Binding-site contacts:
Ligand atom C4 contacts residue ASP180 of chain 1.A at 3.8 Å.
Ligand atom N6 contacts residue THR179 of chain 1.A at 3.6 Å.
Ligand atom O32 contacts residue SER117 of chain 1.A at 3.7 Å.
Ligand atom C5 contacts residue THR179 of chain 1.A at 3.5 Å.
Ligand atom C13 contacts residue GLY46 of chain 1.A at 3.7 Å.
Ligand atom C29 contacts residue GLY48 of chain 1.A at 3.5 Å.
Ligand atom C2 contacts residue THR179 of chain 1.A at 3.6 Å.
Ligand atom C22 contacts residue THR179 of chain 1.A at 3.7 Å.
Ligand atom C11 contacts residue LEU45 of chain 1.A at 3.4 Å (hydrophobic).
Ligand atom C3 contacts residue ASP180 of chain 1.A at 3.7 Å.
Ligand atom C17 contacts residue LEU169 of chain 1.A at 3.5 Å (hydrophobic).
Ligand atom C1 contacts residue LEU116 of chain 1.A at 3.8 Å (hydrophobic).
Ligand atom C7 contacts residue THR179 of chain 1.A at 3.7 Å.
Ligand atom C1 contacts residue THR179 of chain 1.A at 3.3 Å.
Ligand atom C18 contacts residue ALA119 of chain 1.A at 3.8 Å (hydrophobic).
Ligand atom N19 contacts residue ALA66 of chain 1.A at 3.3 Å.
Ligand atom C22 contacts residue LEU169 of chain 1.A at 3.8 Å (hydrophobic).
Ligand atom C29 contacts residue GLU47 of chain 1.A at 3.8 Å.
Ligand atom C24 contacts residue GLU166 of chain 1.A at 3.5 Å.
Ligand atom C12 contacts residue GLY46 of chain 1.A at 3.5 Å.
Ligand atom N19 contacts residue SER117 of chain 1.A at 2.9 Å (h-bond).
Ligand atom O32 contacts residue ALA66 of chain 1.A at 3.4 Å.
Ligand atom C18 contacts residue SER117 of chain 1.A at 3.7 Å.
Ligand atom O32 contacts residue TYR118 of chain 1.A at 3.4 Å.
Ligand atom C20 contacts residue LEU169 of chain 1.A at 3.5 Å (hydrophobic).
Ligand atom O33 contacts residue LEU116 of chain 1.A at 3.4 Å.
Ligand atom C8 contacts residue ALA119 of chain 1.A at 3.8 Å (hydrophobic).
Ligand atom O32 contacts residue ALA119 of chain 1.A at 3.0 Å (h-bond).
Ligand atom C3 contacts residue LYS68 of chain 1.A at 3.6 Å.
Ligand atom C31 contacts residue GLU166 of chain 1.A at 3.4 Å.
Ligand atom C10 contacts residue LEU45 of chain 1.A at 3.8 Å (hydrophobic).
Ligand atom C18 contacts residue LEU169 of chain 1.A at 3.7 Å (hydrophobic).
Ligand atom O33 contacts residue VAL100 of chain 1.A at 3.6 Å.
Ligand atom C18 contacts residue ALA66 of chain 1.A at 3.5 Å (hydrophobic).
Ligand atom C12 contacts residue LEU45 of chain 1.A at 3.1 Å (hydrophobic).
Ligand atom N19 contacts residue LEU169 of chain 1.A at 3.8 Å.
Ligand atom O33 contacts residue THR179 of chain 1.A at 3.0 Å (h-bond).
Ligand atom C13 contacts residue LEU45 of chain 1.A at 3.8 Å (hydrophobic).
Ligand atom C23 contacts residue THR179 of chain 1.A at 3.5 Å.
Ligand atom C21 contacts residue LEU169 of chain 1.A at 3.3 Å (hydrophobic).

The small molecule below binds the protein below.
Small molecule (SMILES): CN1CCC[C@H]1CCn1cc(C2=C(c3c[nH]c4ccccc34)C(=O)NC2=O)c2ccccc21

Sequence of chain 1.A:
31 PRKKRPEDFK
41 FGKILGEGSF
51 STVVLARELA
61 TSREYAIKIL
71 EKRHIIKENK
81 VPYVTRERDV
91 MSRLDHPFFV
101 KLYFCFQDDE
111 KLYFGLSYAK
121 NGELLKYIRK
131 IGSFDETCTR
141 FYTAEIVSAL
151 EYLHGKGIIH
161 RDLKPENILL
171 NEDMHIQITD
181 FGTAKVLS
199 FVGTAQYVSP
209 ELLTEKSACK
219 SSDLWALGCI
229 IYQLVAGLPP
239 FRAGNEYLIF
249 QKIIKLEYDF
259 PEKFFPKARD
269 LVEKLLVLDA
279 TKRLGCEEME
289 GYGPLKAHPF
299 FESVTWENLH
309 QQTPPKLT